Binding-site contacts:
Ligand atom C5 contacts residue ASN633 of chain 1.A at 3.6 Å.
Ligand atom C6 contacts residue ASN633 of chain 1.A at 4.0 Å.
Ligand atom C4 contacts residue PHE1044 of chain 1.A at 4.4 Å (hydrophobic).

The small molecule below binds the protein below.
Small molecule (SMILES): Oc1cccnc1

Sequence of chain 1.A:
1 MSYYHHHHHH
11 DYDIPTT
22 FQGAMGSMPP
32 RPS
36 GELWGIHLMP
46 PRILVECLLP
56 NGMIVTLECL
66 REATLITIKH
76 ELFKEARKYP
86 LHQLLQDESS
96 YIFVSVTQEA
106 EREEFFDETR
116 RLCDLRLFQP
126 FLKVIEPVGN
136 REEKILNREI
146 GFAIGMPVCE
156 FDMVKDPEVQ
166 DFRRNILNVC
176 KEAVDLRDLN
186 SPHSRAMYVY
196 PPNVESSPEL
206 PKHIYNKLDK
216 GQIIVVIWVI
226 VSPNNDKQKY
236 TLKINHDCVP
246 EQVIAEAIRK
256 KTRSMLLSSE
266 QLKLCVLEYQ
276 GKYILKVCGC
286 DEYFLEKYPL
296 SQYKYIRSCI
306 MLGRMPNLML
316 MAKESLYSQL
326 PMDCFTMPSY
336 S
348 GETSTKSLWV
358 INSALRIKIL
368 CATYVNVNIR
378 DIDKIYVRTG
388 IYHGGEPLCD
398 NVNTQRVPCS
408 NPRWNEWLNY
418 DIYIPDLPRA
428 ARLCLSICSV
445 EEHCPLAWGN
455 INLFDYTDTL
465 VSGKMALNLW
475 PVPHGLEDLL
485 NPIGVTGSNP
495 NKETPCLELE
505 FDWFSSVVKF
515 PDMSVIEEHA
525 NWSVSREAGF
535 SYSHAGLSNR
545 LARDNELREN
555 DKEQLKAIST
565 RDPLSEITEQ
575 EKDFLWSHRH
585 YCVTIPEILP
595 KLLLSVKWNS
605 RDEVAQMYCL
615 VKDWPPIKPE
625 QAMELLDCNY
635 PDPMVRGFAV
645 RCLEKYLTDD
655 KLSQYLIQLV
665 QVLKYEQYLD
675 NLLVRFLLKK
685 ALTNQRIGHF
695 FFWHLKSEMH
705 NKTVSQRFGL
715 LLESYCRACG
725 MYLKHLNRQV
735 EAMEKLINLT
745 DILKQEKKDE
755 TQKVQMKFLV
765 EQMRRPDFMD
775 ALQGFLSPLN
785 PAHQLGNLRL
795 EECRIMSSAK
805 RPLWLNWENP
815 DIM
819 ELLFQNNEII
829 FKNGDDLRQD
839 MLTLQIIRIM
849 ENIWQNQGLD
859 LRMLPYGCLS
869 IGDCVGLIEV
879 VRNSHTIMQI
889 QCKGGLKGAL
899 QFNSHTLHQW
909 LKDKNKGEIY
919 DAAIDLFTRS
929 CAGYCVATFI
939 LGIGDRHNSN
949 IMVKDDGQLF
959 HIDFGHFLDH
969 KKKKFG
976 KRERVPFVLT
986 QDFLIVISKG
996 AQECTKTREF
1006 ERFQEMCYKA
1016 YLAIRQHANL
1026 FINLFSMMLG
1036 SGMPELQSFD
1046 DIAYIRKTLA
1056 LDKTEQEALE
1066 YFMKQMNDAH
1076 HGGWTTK